Binding-site contacts:
Ligand atom O4' contacts residue VAL148 of chain 1.A at 3.1 Å.
Ligand atom PB contacts residue ALA143 of chain 1.A at 3.9 Å.
Ligand atom N1 contacts residue ILE250 of chain 1.A at 3.1 Å (h-bond).
Ligand atom O2B contacts residue ALA143 of chain 1.A at 3.8 Å.
Ligand atom O1B contacts residue ALA143 of chain 1.A at 3.3 Å.
Ligand atom N7 contacts residue GLN247 of chain 1.A at 3.3 Å (h-bond).
Ligand atom C6 contacts residue ALA160 of chain 1.A at 3.7 Å (hydrophobic).
Ligand atom O3' contacts residue SER142 of chain 1.A at 4.0 Å.
Ligand atom O3G contacts residue ASP309 of chain 1.A at 3.2 Å (salt-bridge).
Ligand atom C5 contacts residue ALA160 of chain 1.A at 3.8 Å (hydrophobic).
Ligand atom N1 contacts residue ALA160 of chain 1.A at 4.0 Å.
Ligand atom O2G contacts residue SER144 of chain 1.A at 3.1 Å (h-bond).
Ligand atom C4' contacts residue SER142 of chain 1.A at 3.6 Å.
Ligand atom N3B contacts residue ASP309 of chain 1.A at 2.9 Å (salt-bridge).
Ligand atom N6 contacts residue ILE250 of chain 1.A at 3.9 Å.
Ligand atom C2 contacts residue ILE250 of chain 1.A at 3.2 Å (hydrophobic).
Ligand atom C2 contacts residue TRP249 of chain 1.A at 3.8 Å (hydrophobic).
Ligand atom C2' contacts residue ILE308 of chain 1.A at 3.7 Å (hydrophobic).
Ligand atom O1B contacts residue SER144 of chain 1.A at 3.0 Å (h-bond).
Ligand atom N6 contacts residue GLU248 of chain 1.A at 2.9 Å (salt-bridge).
Ligand atom N9 contacts residue ILE308 of chain 1.A at 4.0 Å.
Ligand atom O3' contacts residue ALA141 of chain 1.A at 3.3 Å.
Ligand atom O2A contacts residue ASP309 of chain 1.A at 3.4 Å (salt-bridge).
Ligand atom PA contacts residue ASP309 of chain 1.A at 3.6 Å.
Ligand atom N6 contacts residue ALA160 of chain 1.A at 4.0 Å.
Ligand atom PB contacts residue LYS162 of chain 1.A at 4.0 Å.
Ligand atom C6 contacts residue GLN247 of chain 1.A at 3.9 Å.
Ligand atom O3A contacts residue ALA143 of chain 1.A at 3.9 Å.
Ligand atom C5' contacts residue SER142 of chain 1.A at 3.6 Å.
Ligand atom PG contacts residue ASP309 of chain 1.A at 3.6 Å.
Ligand atom O1A contacts residue ASP309 of chain 1.A at 2.9 Å (salt-bridge).
Ligand atom O2B contacts residue SER144 of chain 1.A at 3.6 Å (h-bond).
Ligand atom C5 contacts residue GLN247 of chain 1.A at 3.9 Å.
Ligand atom C8 contacts residue ILE308 of chain 1.A at 3.9 Å (hydrophobic).
Ligand atom N6 contacts residue GLN247 of chain 1.A at 3.1 Å (h-bond).
Ligand atom O2B contacts residue LYS162 of chain 1.A at 3.2 Å (salt-bridge).
Ligand atom N1 contacts residue TRP249 of chain 1.A at 3.9 Å.
Ligand atom O3A contacts residue LYS162 of chain 1.A at 3.5 Å (salt-bridge).
Ligand atom C4' contacts residue VAL148 of chain 1.A at 3.8 Å (hydrophobic).
Ligand atom C4' contacts residue ALA141 of chain 1.A at 4.0 Å (hydrophobic).

Sequence of chain 1.A:
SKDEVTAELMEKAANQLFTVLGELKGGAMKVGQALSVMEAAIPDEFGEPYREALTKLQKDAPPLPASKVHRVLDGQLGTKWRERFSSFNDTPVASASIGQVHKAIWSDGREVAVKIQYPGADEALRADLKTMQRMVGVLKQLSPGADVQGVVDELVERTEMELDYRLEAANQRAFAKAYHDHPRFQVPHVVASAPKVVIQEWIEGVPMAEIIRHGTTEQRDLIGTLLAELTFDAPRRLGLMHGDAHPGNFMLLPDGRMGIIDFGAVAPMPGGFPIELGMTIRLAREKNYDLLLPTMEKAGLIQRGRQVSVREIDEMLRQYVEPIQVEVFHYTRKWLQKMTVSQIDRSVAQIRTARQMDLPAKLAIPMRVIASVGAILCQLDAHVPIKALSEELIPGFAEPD

This protein binds this small molecule.
Small molecule (SMILES): Nc1ncnc2c1ncn2[C@@H]1O[C@H](CO[P](=O)(O)O[P](=O)(O)NP(=O)(O)O)[C@@H](O)[C@H]1O